The protein below binds the small molecule below.
Small molecule (SMILES): CC(=O)N[C@H]1[C@H](O[C@H]2[C@H](O)[C@@H](NC(C)=O)CO[C@@H]2CO)O[C@H](CO)[C@@H](O)[C@@H]1O

Sequence of chain 1.H:
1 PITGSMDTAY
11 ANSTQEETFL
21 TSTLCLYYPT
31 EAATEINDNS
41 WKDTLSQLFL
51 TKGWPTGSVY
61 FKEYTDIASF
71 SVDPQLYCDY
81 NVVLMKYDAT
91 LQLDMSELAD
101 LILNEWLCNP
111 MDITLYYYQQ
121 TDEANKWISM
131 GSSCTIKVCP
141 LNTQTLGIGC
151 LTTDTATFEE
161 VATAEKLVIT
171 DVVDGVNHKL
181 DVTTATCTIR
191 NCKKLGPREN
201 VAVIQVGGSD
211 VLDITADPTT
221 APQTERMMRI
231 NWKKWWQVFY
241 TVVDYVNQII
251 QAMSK

Binding-site contacts:
Ligand atom C2 contacts residue ASN12 of chain 1.H at 3.2 Å.
Ligand atom O5 contacts residue ASN12 of chain 1.H at 2.7 Å (h-bond).
Ligand atom C5 contacts residue ASN12 of chain 1.H at 4.1 Å.
Ligand atom C7 contacts residue ASN12 of chain 1.H at 3.9 Å.
Ligand atom O7 contacts residue ASN12 of chain 1.H at 3.7 Å.
Ligand atom N2 contacts residue ASN12 of chain 1.H at 3.8 Å.
Ligand atom C1 contacts residue ASN12 of chain 1.H at 2.2 Å.